Binding-site contacts:
Ligand atom C32 contacts residue LEU126 of chain 1.I at 3.6 Å (hydrophobic).
Ligand atom C10 contacts residue GLY168 of chain 1.H at 3.6 Å.
Ligand atom C42 contacts residue MES1 of chain 1.FA at 3.7 Å.
Ligand atom C7 contacts residue GLY47 of chain 1.H at 3.6 Å.
Ligand atom N22 contacts residue THR1 of chain 1.H at 3.6 Å.
Ligand atom C8 contacts residue GLY47 of chain 1.H at 3.8 Å.
Ligand atom C38 contacts residue ASP125 of chain 1.I at 3.6 Å.
Ligand atom C12 contacts residue THR1 of chain 1.H at 2.5 Å.
Ligand atom C4 contacts residue CYS31 of chain 1.H at 3.5 Å (hydrophobic).
Ligand atom C11 contacts residue LYS33 of chain 1.H at 3.7 Å.
Ligand atom N28 contacts residue ASP125 of chain 1.I at 3.2 Å (salt-bridge).
Ligand atom N25 contacts residue THR21 of chain 1.H at 3.0 Å (h-bond).
Ligand atom C11 contacts residue GLY168 of chain 1.H at 3.1 Å.
Ligand atom C10 contacts residue THR1 of chain 1.H at 1.5 Å.
Ligand atom O37 contacts residue GLN22 of chain 1.H at 3.7 Å.
Ligand atom O13 contacts residue THR1 of chain 1.H at 3.1 Å (h-bond).
Ligand atom C23 contacts residue GLY47 of chain 1.H at 3.6 Å.
Ligand atom C8 contacts residue THR1 of chain 1.H at 2.4 Å.
Ligand atom C12 contacts residue MES1 of chain 1.FA at 3.4 Å.
Ligand atom N22 contacts residue GLY47 of chain 1.H at 2.9 Å (h-bond).
Ligand atom O21 contacts residue THR1 of chain 1.H at 2.3 Å (h-bond).
Ligand atom O13 contacts residue THR21 of chain 1.H at 3.1 Å (h-bond).
Ligand atom O39 contacts residue ALA49 of chain 1.H at 3.0 Å (h-bond).
Ligand atom C27 contacts residue THR21 of chain 1.H at 3.7 Å.
Ligand atom O21 contacts residue MES1 of chain 1.FA at 2.5 Å (h-bond).
Ligand atom C9 contacts residue MES1 of chain 1.FA at 3.8 Å.
Ligand atom C6 contacts residue THR1 of chain 1.H at 3.7 Å.
Ligand atom C42 contacts residue GLY47 of chain 1.H at 3.5 Å.
Ligand atom C7 contacts residue THR1 of chain 1.H at 2.6 Å.
Ligand atom O13 contacts residue GLY168 of chain 1.H at 3.6 Å.
Ligand atom C40 contacts residue THR21 of chain 1.H at 3.7 Å.
Ligand atom C1 contacts residue THR52 of chain 1.H at 3.7 Å.
Ligand atom O21 contacts residue GLY47 of chain 1.H at 3.0 Å (h-bond).
Ligand atom C24 contacts residue GLY47 of chain 1.H at 3.5 Å.
Ligand atom C11 contacts residue ARG19 of chain 1.H at 3.2 Å.
Ligand atom C9 contacts residue THR1 of chain 1.H at 1.4 Å.
Ligand atom C11 contacts residue THR1 of chain 1.H at 2.5 Å.
Ligand atom C2 contacts residue THR52 of chain 1.H at 3.7 Å.
Ligand atom O49 contacts residue SER20 of chain 1.H at 3.2 Å (h-bond).
Ligand atom O49 contacts residue THR21 of chain 1.H at 3.1 Å (h-bond).

Sequence of chain 1.H:
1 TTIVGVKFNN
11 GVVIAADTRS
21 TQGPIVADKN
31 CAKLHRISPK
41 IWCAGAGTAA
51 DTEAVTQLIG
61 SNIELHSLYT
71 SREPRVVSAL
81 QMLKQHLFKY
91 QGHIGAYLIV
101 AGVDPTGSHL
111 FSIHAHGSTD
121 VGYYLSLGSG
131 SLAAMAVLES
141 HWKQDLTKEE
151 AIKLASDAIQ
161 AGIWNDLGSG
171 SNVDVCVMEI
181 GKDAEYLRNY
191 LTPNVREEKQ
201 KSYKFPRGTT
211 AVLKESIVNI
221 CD

Sequence of chain 1.I:
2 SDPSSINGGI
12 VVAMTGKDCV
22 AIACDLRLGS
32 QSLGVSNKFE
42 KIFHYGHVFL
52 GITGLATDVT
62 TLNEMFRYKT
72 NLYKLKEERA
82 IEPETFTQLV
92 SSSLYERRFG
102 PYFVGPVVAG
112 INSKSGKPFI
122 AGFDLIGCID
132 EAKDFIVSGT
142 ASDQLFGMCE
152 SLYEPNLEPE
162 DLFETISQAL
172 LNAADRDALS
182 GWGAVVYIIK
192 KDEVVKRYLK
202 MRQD

A small-molecule ligand and the protein it binds are described below.
Small molecule (SMILES): COc1ccc(C[C@H](NC(=O)[C@H](C)NC(=O)CN2CCOCC2)C(=O)N[C@@H](Cc2ccccc2)[C@@H](O)[C@H](C)CO)cc1